Binding-site contacts:
Ligand atom O6B contacts residue ASN112 of chain 2.C at 3.1 Å (h-bond).
Ligand atom O5 contacts residue HIS113 of chain 2.C at 3.2 Å (h-bond).
Ligand atom O6A contacts residue SER165 of chain 2.C at 2.8 Å (h-bond).
Ligand atom O6B contacts residue GLY164 of chain 2.C at 3.6 Å.
Ligand atom C1 contacts residue SER111 of chain 2.C at 4.0 Å.
Ligand atom O5 contacts residue ASN112 of chain 2.C at 3.6 Å (h-bond).
Ligand atom C6 contacts residue ARG174 of chain 2.C at 3.6 Å.
Ligand atom C5 contacts residue HIS113 of chain 2.C at 3.9 Å.
Ligand atom C2 contacts residue TYR136 of chain 2.C at 4.2 Å (hydrophobic).
Ligand atom O1 contacts residue TYR136 of chain 2.C at 2.5 Å (h-bond).
Ligand atom O2 contacts residue SER75 of chain 2.C at 2.8 Å (h-bond).
Ligand atom O6B contacts residue ARG174 of chain 2.C at 2.8 Å (salt-bridge).
Ligand atom O5 contacts residue NAI1 of chain 2.N at 3.1 Å.
Ligand atom O5 contacts residue GLY164 of chain 2.C at 3.7 Å.
Ligand atom C3 contacts residue NAI1 of chain 2.N at 4.0 Å.
Ligand atom C2 contacts residue NAI1 of chain 2.N at 3.7 Å.
Ligand atom C1 contacts residue TYR136 of chain 2.C at 3.7 Å (hydrophobic).
Ligand atom O4 contacts residue PHE258 of chain 2.C at 3.4 Å.
Ligand atom C6 contacts residue SER165 of chain 2.C at 3.6 Å.
Ligand atom O6A contacts residue GLY164 of chain 2.C at 3.7 Å.
Ligand atom O1 contacts residue SER75 of chain 2.C at 4.0 Å.
Ligand atom C2 contacts residue SER75 of chain 2.C at 3.1 Å.
Ligand atom C1 contacts residue HIS113 of chain 2.C at 3.5 Å.
Ligand atom O1 contacts residue SER111 of chain 2.C at 2.9 Å (h-bond).
Ligand atom C6 contacts residue ASN112 of chain 2.C at 4.0 Å.
Ligand atom C5 contacts residue NAI1 of chain 2.N at 3.7 Å.
Ligand atom O2 contacts residue NAI1 of chain 2.N at 3.2 Å.
Ligand atom C6 contacts residue GLY164 of chain 2.C at 3.5 Å.
Ligand atom C1 contacts residue SER75 of chain 2.C at 3.9 Å.
Ligand atom O1 contacts residue NAI1 of chain 2.N at 2.8 Å.
Ligand atom O6B contacts residue SER165 of chain 2.C at 4.0 Å.
Ligand atom O4 contacts residue HIS113 of chain 2.C at 4.1 Å.
Ligand atom O1 contacts residue HIS113 of chain 2.C at 3.4 Å.
Ligand atom C5 contacts residue GLY164 of chain 2.C at 3.7 Å.
Ligand atom C6 contacts residue HIS113 of chain 2.C at 3.9 Å.
Ligand atom O6B contacts residue HIS113 of chain 2.C at 3.1 Å (h-bond).
Ligand atom C1 contacts residue NAI1 of chain 2.N at 3.3 Å.
Ligand atom O6A contacts residue ARG174 of chain 2.C at 3.3 Å (salt-bridge).
Ligand atom C3 contacts residue SER75 of chain 2.C at 4.2 Å.
Ligand atom O2 contacts residue TYR136 of chain 2.C at 3.7 Å.

Sequence of chain 2.C:
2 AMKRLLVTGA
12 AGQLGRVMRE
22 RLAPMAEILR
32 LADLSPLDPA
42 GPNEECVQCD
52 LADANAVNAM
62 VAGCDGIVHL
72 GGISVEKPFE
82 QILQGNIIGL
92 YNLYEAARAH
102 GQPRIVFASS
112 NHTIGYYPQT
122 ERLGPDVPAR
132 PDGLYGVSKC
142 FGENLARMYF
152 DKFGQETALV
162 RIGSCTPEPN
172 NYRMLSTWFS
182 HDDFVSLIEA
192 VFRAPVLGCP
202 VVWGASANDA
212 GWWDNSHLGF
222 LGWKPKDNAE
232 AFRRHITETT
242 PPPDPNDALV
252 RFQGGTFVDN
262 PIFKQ

This small molecule binds to this protein.
Small molecule (SMILES): O=C(O)[C@H]1OC(=O)[C@H](O)[C@@H](O)[C@H]1O